Sequence of chain 1.B:
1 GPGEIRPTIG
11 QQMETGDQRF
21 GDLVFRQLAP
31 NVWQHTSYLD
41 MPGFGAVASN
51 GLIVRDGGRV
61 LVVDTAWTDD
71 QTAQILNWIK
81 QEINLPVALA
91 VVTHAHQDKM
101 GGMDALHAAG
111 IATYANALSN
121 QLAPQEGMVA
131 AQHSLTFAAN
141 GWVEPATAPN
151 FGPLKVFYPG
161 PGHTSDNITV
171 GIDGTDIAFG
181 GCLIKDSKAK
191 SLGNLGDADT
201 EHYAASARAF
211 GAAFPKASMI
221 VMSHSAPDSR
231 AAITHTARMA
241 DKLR

A small-molecule ligand and the protein it binds are described below.
Small molecule (SMILES): CC1(C)S[C@H]([C@H](NC(=O)[C@H](N)c2ccccc2)C(=O)O)N[C@H]1C(=O)O

Binding-site contacts:
Ligand atom C16 contacts residue HIS224 of chain 1.B at 3.5 Å.
Ligand atom OXT contacts residue ZN1 of chain 1.F at 1.5 Å.
Ligand atom O4 contacts residue HIS94 of chain 1.B at 3.3 Å (h-bond).
Ligand atom O4 contacts residue CYS182 of chain 1.B at 2.2 Å (h-bond).
Ligand atom C14 contacts residue ZN1 of chain 1.F at 3.5 Å.
Ligand atom C13 contacts residue ASP98 of chain 1.B at 3.4 Å.
Ligand atom OXT contacts residue HIS96 of chain 1.B at 2.7 Å (h-bond).
Ligand atom C12 contacts residue ASN194 of chain 1.B at 3.8 Å.
Ligand atom O4 contacts residue HIS163 of chain 1.B at 2.8 Å (h-bond).
Ligand atom N3 contacts residue ZN1 of chain 1.G at 2.1 Å.
Ligand atom O2 contacts residue LYS185 of chain 1.B at 3.8 Å.
Ligand atom C15 contacts residue ZN1 of chain 1.G at 2.8 Å.
Ligand atom O4 contacts residue ZN1 of chain 1.G at 2.2 Å.
Ligand atom C15 contacts residue CYS182 of chain 1.B at 3.4 Å (hydrophobic).
Ligand atom O4 contacts residue ASP98 of chain 1.B at 3.4 Å (salt-bridge).
Ligand atom C4 contacts residue ASN194 of chain 1.B at 3.8 Å.
Ligand atom C14 contacts residue ASP98 of chain 1.B at 3.1 Å.
Ligand atom C2 contacts residue ASN194 of chain 1.B at 3.2 Å.
Ligand atom C2 contacts residue GLY193 of chain 1.B at 3.4 Å.
Ligand atom C15 contacts residue ZN1 of chain 1.F at 2.2 Å.
Ligand atom OXT contacts residue HIS163 of chain 1.B at 2.0 Å (h-bond).
Ligand atom C15 contacts residue HIS96 of chain 1.B at 3.6 Å.
Ligand atom C13 contacts residue HIS224 of chain 1.B at 3.0 Å.
Ligand atom O3 contacts residue TRP67 of chain 1.B at 3.6 Å.
Ligand atom C15 contacts residue ASP98 of chain 1.B at 3.7 Å.
Ligand atom O2 contacts residue LEU192 of chain 1.B at 3.4 Å (h-bond).
Ligand atom OXT contacts residue HIS94 of chain 1.B at 3.5 Å (h-bond).
Ligand atom N3 contacts residue HIS224 of chain 1.B at 3.0 Å (h-bond).
Ligand atom O2 contacts residue GLY193 of chain 1.B at 2.3 Å.
Ligand atom N2 contacts residue HIS96 of chain 1.B at 3.7 Å.
Ligand atom C15 contacts residue HIS94 of chain 1.B at 3.7 Å.
Ligand atom O4 contacts residue ZN1 of chain 1.F at 2.5 Å.
Ligand atom C2 contacts residue LYS185 of chain 1.B at 3.2 Å.
Ligand atom C14 contacts residue ZN1 of chain 1.G at 2.7 Å.
Ligand atom O1 contacts residue LYS185 of chain 1.B at 2.1 Å (salt-bridge).
Ligand atom C13 contacts residue ZN1 of chain 1.G at 2.3 Å.
Ligand atom O2 contacts residue ASN194 of chain 1.B at 2.0 Å (h-bond).
Ligand atom C15 contacts residue HIS163 of chain 1.B at 2.7 Å.
Ligand atom C12 contacts residue ZN1 of chain 1.G at 3.6 Å.
Ligand atom O3 contacts residue ASP98 of chain 1.B at 3.3 Å (salt-bridge).